The small molecule below binds the protein below.
Small molecule (SMILES): Cc1nc2ccccc2c(-c2ccc3c(c2)CCCO3)c1[C@H](OC(C)(C)C)C(=O)O

Sequence of chain 2.A:
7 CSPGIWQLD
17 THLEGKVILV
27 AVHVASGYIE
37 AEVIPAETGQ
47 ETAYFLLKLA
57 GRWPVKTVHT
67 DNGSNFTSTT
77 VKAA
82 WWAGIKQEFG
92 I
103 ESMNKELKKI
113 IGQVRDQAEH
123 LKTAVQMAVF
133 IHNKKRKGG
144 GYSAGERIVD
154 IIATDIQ

Binding-site contacts:
Ligand atom C21 contacts residue MET129 of chain 2.A at 3.8 Å (hydrophobic).
Ligand atom C8 contacts residue THR76 of chain 1.A at 3.7 Å.
Ligand atom C24 contacts residue THR125 of chain 2.A at 3.3 Å.
Ligand atom O21 contacts residue GLU121 of chain 2.A at 3.4 Å (salt-bridge).
Ligand atom C9 contacts residue THR76 of chain 1.A at 3.9 Å.
Ligand atom C17 contacts residue HIS122 of chain 2.A at 3.4 Å.
Ligand atom C19 contacts residue HIS122 of chain 2.A at 3.8 Å.
Ligand atom O27 contacts residue TRP83 of chain 1.A at 3.8 Å.
Ligand atom C5 contacts residue THR76 of chain 1.A at 3.5 Å.
Ligand atom C19 contacts residue GLU121 of chain 2.A at 3.5 Å.
Ligand atom C13 contacts residue ALA79 of chain 1.A at 3.7 Å (hydrophobic).
Ligand atom C21 contacts residue GLN119 of chain 2.A at 3.7 Å.
Ligand atom C8 contacts residue ALA79 of chain 1.A at 3.9 Å (hydrophobic).
Ligand atom C16 contacts residue THR76 of chain 1.A at 3.9 Å.
Ligand atom N1 contacts residue THR76 of chain 1.A at 3.8 Å.
Ligand atom C15 contacts residue THR75 of chain 1.A at 3.6 Å.
Ligand atom C23 contacts residue THR125 of chain 2.A at 3.7 Å.
Ligand atom C25 contacts residue THR76 of chain 1.A at 3.5 Å.
Ligand atom C14 contacts residue THR75 of chain 1.A at 3.9 Å.
Ligand atom C20 contacts residue TRP83 of chain 1.A at 3.6 Å (hydrophobic).
Ligand atom O21 contacts residue THR125 of chain 2.A at 2.7 Å (h-bond).
Ligand atom C4 contacts residue MET129 of chain 2.A at 3.9 Å (hydrophobic).
Ligand atom O27 contacts residue ALA80 of chain 1.A at 3.7 Å.
Ligand atom C4 contacts residue TRP83 of chain 1.A at 3.5 Å (hydrophobic).
Ligand atom C9 contacts residue ALA79 of chain 1.A at 3.8 Å (hydrophobic).
Ligand atom O20 contacts residue ALA120 of chain 2.A at 3.6 Å.
Ligand atom C20 contacts residue MET129 of chain 2.A at 3.7 Å (hydrophobic).
Ligand atom C17 contacts residue GLU121 of chain 2.A at 3.7 Å.
Ligand atom C6 contacts residue THR76 of chain 1.A at 3.5 Å.
Ligand atom C26 contacts residue GLN46 of chain 1.A at 3.9 Å.
Ligand atom C4 contacts residue LEU53 of chain 1.A at 3.8 Å (hydrophobic).
Ligand atom O27 contacts residue LEU53 of chain 1.A at 3.7 Å.
Ligand atom C19 contacts residue THR125 of chain 2.A at 3.4 Å.
Ligand atom C18 contacts residue THR125 of chain 2.A at 3.6 Å.
Ligand atom O22 contacts residue HIS122 of chain 2.A at 3.6 Å (h-bond).
Ligand atom O22 contacts residue THR125 of chain 2.A at 3.4 Å (h-bond).
Ligand atom O20 contacts residue GLU121 of chain 2.A at 2.8 Å (salt-bridge).
Ligand atom O21 contacts residue HIS122 of chain 2.A at 2.8 Å (h-bond).
Ligand atom C9 contacts residue ALA80 of chain 1.A at 3.6 Å (hydrophobic).
Ligand atom C25 contacts residue GLN46 of chain 1.A at 3.9 Å.

Sequence of chain 1.A:
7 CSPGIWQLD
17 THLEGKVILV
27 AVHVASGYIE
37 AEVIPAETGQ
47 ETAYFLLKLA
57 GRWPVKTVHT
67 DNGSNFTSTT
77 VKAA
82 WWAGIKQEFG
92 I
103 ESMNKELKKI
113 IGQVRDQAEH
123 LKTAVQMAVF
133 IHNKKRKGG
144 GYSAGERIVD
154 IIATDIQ